This protein binds this small molecule.
Small molecule (SMILES): CC(=O)OC[C@H]1O[C@@H](S(=O)(=O)NCCCCCOS(N)(=O)=O)[C@H](OC(C)=O)[C@H](OC(C)=O)[C@@H]1OC(C)=O

Sequence of chain 1.A:
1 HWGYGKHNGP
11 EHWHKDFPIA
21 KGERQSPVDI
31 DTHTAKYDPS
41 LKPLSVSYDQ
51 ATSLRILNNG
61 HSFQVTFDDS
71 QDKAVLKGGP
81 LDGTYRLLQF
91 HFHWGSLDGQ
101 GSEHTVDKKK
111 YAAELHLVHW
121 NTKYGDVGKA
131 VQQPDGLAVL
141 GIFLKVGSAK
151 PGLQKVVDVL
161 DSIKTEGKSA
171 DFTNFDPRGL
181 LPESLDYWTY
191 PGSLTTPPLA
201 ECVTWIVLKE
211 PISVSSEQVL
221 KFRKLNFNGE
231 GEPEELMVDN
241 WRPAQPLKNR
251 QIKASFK

Binding-site contacts:
Ligand atom OAD contacts residue LEU194 of chain 1.A at 3.2 Å.
Ligand atom OAD contacts residue THR195 of chain 1.A at 2.8 Å (h-bond).
Ligand atom CBK contacts residue GLY128 of chain 1.A at 3.5 Å.
Ligand atom OAC contacts residue VAL118 of chain 1.A at 3.7 Å.
Ligand atom OAC contacts residue HIS91 of chain 1.A at 3.2 Å.
Ligand atom O6 contacts residue PRO198 of chain 1.A at 3.8 Å.
Ligand atom NAE contacts residue HIS91 of chain 1.A at 3.3 Å (h-bond).
Ligand atom CAH contacts residue LEU194 of chain 1.A at 3.9 Å (hydrophobic).
Ligand atom NAE contacts residue THR195 of chain 1.A at 2.7 Å (h-bond).
Ligand atom OAC contacts residue VAL139 of chain 1.A at 3.7 Å.
Ligand atom OAD contacts residue SER193 of chain 1.A at 3.9 Å.
Ligand atom OAD contacts residue TRP205 of chain 1.A at 3.5 Å.
Ligand atom OBE contacts residue PRO197 of chain 1.A at 3.6 Å.
Ligand atom CBA contacts residue TRP2 of chain 1.A at 2.9 Å (hydrophobic).
Ligand atom OAA contacts residue HIS91 of chain 1.A at 3.8 Å.
Ligand atom NAE contacts residue ZN1 of chain 1.B at 1.9 Å.
Ligand atom CAF contacts residue LEU194 of chain 1.A at 3.7 Å (hydrophobic).
Ligand atom NAE contacts residue HIS93 of chain 1.A at 3.2 Å (h-bond).
Ligand atom OBE contacts residue PHE17 of chain 1.A at 3.7 Å.
Ligand atom OBE contacts residue PRO198 of chain 1.A at 3.9 Å.
Ligand atom CBA contacts residue PRO197 of chain 1.A at 3.8 Å (hydrophobic).
Ligand atom OAN contacts residue VAL131 of chain 1.A at 3.8 Å.
Ligand atom SAB contacts residue HIS91 of chain 1.A at 3.9 Å.
Ligand atom SAB contacts residue HIS116 of chain 1.A at 3.8 Å.
Ligand atom SAB contacts residue ZN1 of chain 1.B at 3.0 Å.
Ligand atom OAC contacts residue ZN1 of chain 1.B at 3.0 Å.
Ligand atom SAB contacts residue THR195 of chain 1.A at 3.7 Å.
Ligand atom O6 contacts residue PRO197 of chain 1.A at 3.5 Å (h-bond).
Ligand atom OBL contacts residue VAL131 of chain 1.A at 3.9 Å.
Ligand atom OAC contacts residue HIS116 of chain 1.A at 3.3 Å (h-bond).
Ligand atom CAI contacts residue GLN89 of chain 1.A at 3.9 Å.
Ligand atom CAY contacts residue TRP2 of chain 1.A at 3.9 Å (hydrophobic).
Ligand atom OAA contacts residue ZN1 of chain 1.B at 4.0 Å.
Ligand atom OAM contacts residue LEU194 of chain 1.A at 3.7 Å.
Ligand atom CAG contacts residue VAL118 of chain 1.A at 3.6 Å (hydrophobic).
Ligand atom CBK contacts residue VAL127 of chain 1.A at 3.5 Å (hydrophobic).
Ligand atom OAM contacts residue PRO198 of chain 1.A at 3.2 Å.
Ligand atom CAY contacts residue PRO197 of chain 1.A at 3.4 Å (hydrophobic).
Ligand atom NAE contacts residue HIS116 of chain 1.A at 3.3 Å (h-bond).
Ligand atom O5 contacts residue PRO198 of chain 1.A at 3.9 Å.